Sequence of chain 4.A:
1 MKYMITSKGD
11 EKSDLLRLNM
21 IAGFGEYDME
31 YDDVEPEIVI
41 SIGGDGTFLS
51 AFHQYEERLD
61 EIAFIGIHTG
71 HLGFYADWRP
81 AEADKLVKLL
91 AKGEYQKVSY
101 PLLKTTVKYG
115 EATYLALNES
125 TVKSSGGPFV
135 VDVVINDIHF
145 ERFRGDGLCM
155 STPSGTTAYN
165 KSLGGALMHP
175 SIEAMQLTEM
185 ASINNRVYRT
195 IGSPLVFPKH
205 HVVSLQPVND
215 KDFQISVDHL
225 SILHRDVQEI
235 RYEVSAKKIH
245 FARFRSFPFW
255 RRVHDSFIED

Binding-site contacts:
Ligand atom C6 contacts residue ALA162 of chain 4.A at 3.9 Å (hydrophobic).
Ligand atom C6 contacts residue SER158 of chain 4.A at 4.1 Å.
Ligand atom N7 contacts residue TYR75 of chain 4.A at 4.1 Å.
Ligand atom C8 contacts residue ASN122 of chain 4.A at 3.6 Å.
Ligand atom C5 contacts residue ASP45 of chain 4.A at 4.1 Å.
Ligand atom N6 contacts residue TYR75 of chain 4.A at 3.1 Å (h-bond).
Ligand atom N1 contacts residue THR161 of chain 4.A at 2.5 Å (h-bond).
Ligand atom NAA contacts residue HIS223 of chain 4.A at 3.7 Å.
Ligand atom N6 contacts residue ASN122 of chain 4.A at 2.6 Å (h-bond).
Ligand atom N3 contacts residue THR161 of chain 4.A at 4.1 Å.
Ligand atom C6 contacts residue ASN122 of chain 4.A at 3.6 Å.
Ligand atom C8 contacts residue ASP45 of chain 4.A at 3.4 Å.
Ligand atom N3 contacts residue PHE74 of chain 4.A at 4.0 Å.
Ligand atom C5 contacts residue ASN122 of chain 4.A at 3.7 Å.
Ligand atom N6 contacts residue THR161 of chain 4.A at 3.9 Å.
Ligand atom N1 contacts residue PHE74 of chain 4.A at 3.7 Å.
Ligand atom C5 contacts residue ALA162 of chain 4.A at 3.9 Å (hydrophobic).
Ligand atom C6 contacts residue THR161 of chain 4.A at 3.6 Å.
Ligand atom N1 contacts residue ALA162 of chain 4.A at 3.9 Å.
Ligand atom C4 contacts residue ALA162 of chain 4.A at 4.2 Å (hydrophobic).
Ligand atom N7 contacts residue ASP45 of chain 4.A at 3.9 Å.
Ligand atom N1 contacts residue SER158 of chain 4.A at 3.9 Å.
Ligand atom C6 contacts residue TYR75 of chain 4.A at 4.1 Å (hydrophobic).
Ligand atom N7 contacts residue ASN122 of chain 4.A at 2.8 Å (h-bond).
Ligand atom N3 contacts residue ASP45 of chain 4.A at 4.0 Å.
Ligand atom N7 contacts residue LEU49 of chain 4.A at 4.5 Å.
Ligand atom N9 contacts residue ASP45 of chain 4.A at 3.7 Å.
Ligand atom N6 contacts residue ALA162 of chain 4.A at 4.3 Å.
Ligand atom N6 contacts residue GLY159 of chain 4.A at 4.1 Å.
Ligand atom N7 contacts residue ALA162 of chain 4.A at 4.3 Å.
Ligand atom C2 contacts residue PHE74 of chain 4.A at 3.3 Å (hydrophobic).
Ligand atom C5 contacts residue TYR75 of chain 4.A at 4.3 Å (hydrophobic).
Ligand atom C2 contacts residue THR161 of chain 4.A at 3.1 Å.
Ligand atom C2 contacts residue ALA162 of chain 4.A at 4.0 Å (hydrophobic).
Ligand atom NAA contacts residue LEU49 of chain 4.A at 4.3 Å.
Ligand atom CAH contacts residue ASP45 of chain 4.A at 4.0 Å.
Ligand atom N3 contacts residue ALA162 of chain 4.A at 4.4 Å.
Ligand atom C4 contacts residue ASP45 of chain 4.A at 3.6 Å.
Ligand atom N6 contacts residue SER158 of chain 4.A at 3.3 Å (h-bond).
Ligand atom C6 contacts residue PHE74 of chain 4.A at 4.2 Å (hydrophobic).

This protein binds this small molecule.
Small molecule (SMILES): [N-]=[N+]=NCCCCn1cnc2c(N)ncnc21